Binding-site contacts:
Ligand atom O15 contacts residue GLY220 of chain 1.A at 3.6 Å.
Ligand atom C6 contacts residue PHE182 of chain 1.A at 4.0 Å (hydrophobic).
Ligand atom O15 contacts residue ARG221 of chain 1.A at 3.0 Å (salt-bridge).
Ligand atom C6 contacts residue SER216 of chain 1.A at 3.9 Å.
Ligand atom O13 contacts residue ASP181 of chain 1.A at 3.8 Å.
Ligand atom C6 contacts residue ASP181 of chain 1.A at 4.0 Å.
Ligand atom C5 contacts residue PHE182 of chain 1.A at 3.7 Å (hydrophobic).
Ligand atom O7 contacts residue TYR46 of chain 1.A at 3.4 Å (h-bond).
Ligand atom C1 contacts residue ALA217 of chain 1.A at 4.2 Å (hydrophobic).
Ligand atom O7 contacts residue ASP181 of chain 1.A at 4.3 Å.
Ligand atom C5 contacts residue ALA217 of chain 1.A at 3.8 Å (hydrophobic).
Ligand atom C4 contacts residue PHE182 of chain 1.A at 3.6 Å (hydrophobic).
Ligand atom O8 contacts residue PHE182 of chain 1.A at 4.3 Å.
Ligand atom O13 contacts residue PHE182 of chain 1.A at 2.7 Å (h-bond).
Ligand atom S3 contacts residue PHE182 of chain 1.A at 3.9 Å.
Ligand atom C4 contacts residue TYR46 of chain 1.A at 3.9 Å (hydrophobic).
Ligand atom C1 contacts residue TYR46 of chain 1.A at 4.2 Å (hydrophobic).
Ligand atom O13 contacts residue GLY220 of chain 1.A at 4.0 Å.
Ligand atom C6 contacts residue LYS120 of chain 1.A at 3.7 Å.
Ligand atom O7 contacts residue LYS120 of chain 1.A at 2.8 Å (salt-bridge).
Ligand atom C10 contacts residue ARG221 of chain 1.A at 3.6 Å.
Ligand atom O15 contacts residue CYS215 of chain 1.A at 3.5 Å (h-bond).
Ligand atom C6 contacts residue TYR46 of chain 1.A at 3.8 Å (hydrophobic).
Ligand atom O13 contacts residue ARG221 of chain 1.A at 3.6 Å.
Ligand atom S3 contacts residue TYR46 of chain 1.A at 3.5 Å.
Ligand atom O14 contacts residue ASP181 of chain 1.A at 3.3 Å.
Ligand atom C10 contacts residue PHE182 of chain 1.A at 3.6 Å (hydrophobic).
Ligand atom BR19 contacts residue ILE219 of chain 1.A at 3.4 Å.
Ligand atom O13 contacts residue GLN266 of chain 1.A at 3.1 Å (h-bond).
Ligand atom BR19 contacts residue ALA217 of chain 1.A at 3.6 Å.
Ligand atom C2 contacts residue ALA217 of chain 1.A at 3.6 Å (hydrophobic).
Ligand atom C9 contacts residue PHE182 of chain 1.A at 3.8 Å (hydrophobic).
Ligand atom C2 contacts residue PHE182 of chain 1.A at 3.5 Å (hydrophobic).
Ligand atom BR19 contacts residue GLN262 of chain 1.A at 3.6 Å.
Ligand atom O8 contacts residue ALA217 of chain 1.A at 4.0 Å.
Ligand atom C1 contacts residue PHE182 of chain 1.A at 3.7 Å (hydrophobic).
Ligand atom O14 contacts residue ARG221 of chain 1.A at 3.3 Å (salt-bridge).
Ligand atom O14 contacts residue SER216 of chain 1.A at 3.7 Å.
Ligand atom O14 contacts residue LYS120 of chain 1.A at 3.7 Å.
Ligand atom C10 contacts residue GLY220 of chain 1.A at 3.8 Å.

Sequence of chain 1.A:
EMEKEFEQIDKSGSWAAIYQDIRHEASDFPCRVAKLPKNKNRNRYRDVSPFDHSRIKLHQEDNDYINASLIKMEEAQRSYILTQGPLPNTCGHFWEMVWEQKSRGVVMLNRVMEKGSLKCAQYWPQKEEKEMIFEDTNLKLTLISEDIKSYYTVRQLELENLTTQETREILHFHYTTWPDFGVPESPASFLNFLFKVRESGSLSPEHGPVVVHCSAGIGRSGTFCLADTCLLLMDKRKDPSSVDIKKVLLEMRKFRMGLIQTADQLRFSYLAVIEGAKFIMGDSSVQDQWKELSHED

The protein below binds the small molecule below.
Small molecule (SMILES): O=C(O)COc1c(Br)csc1C(=O)O